Sequence of chain 1.A:
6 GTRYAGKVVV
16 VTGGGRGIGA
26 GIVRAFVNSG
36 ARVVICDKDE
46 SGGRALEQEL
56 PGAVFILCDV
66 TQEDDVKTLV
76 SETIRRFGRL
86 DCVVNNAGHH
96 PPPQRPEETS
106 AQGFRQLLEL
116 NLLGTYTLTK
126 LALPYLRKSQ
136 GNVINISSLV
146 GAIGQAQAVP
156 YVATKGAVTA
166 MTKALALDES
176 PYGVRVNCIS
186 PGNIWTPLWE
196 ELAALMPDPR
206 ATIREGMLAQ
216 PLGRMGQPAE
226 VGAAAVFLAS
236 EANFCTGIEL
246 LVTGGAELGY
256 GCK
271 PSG

Binding-site contacts:
Ligand atom O2 contacts residue GLY47 of chain 1.A at 4.3 Å.
Ligand atom C12 contacts residue ARG21 of chain 1.A at 3.9 Å.
Ligand atom C17 contacts residue ARG29 of chain 1.A at 3.7 Å.
Ligand atom F contacts residue SER46 of chain 1.A at 3.7 Å.
Ligand atom C11 contacts residue ARG21 of chain 1.A at 3.9 Å.
Ligand atom F contacts residue GLY47 of chain 1.A at 4.4 Å.
Ligand atom O2 contacts residue SER46 of chain 1.A at 3.2 Å (h-bond).
Ligand atom C13 contacts residue SER46 of chain 1.A at 3.8 Å.
Ligand atom C11 contacts residue GLY47 of chain 1.A at 3.3 Å.
Ligand atom C9 contacts residue GLY47 of chain 1.A at 3.7 Å.
Ligand atom C17 contacts residue GLU54 of chain 1.A at 4.5 Å.
Ligand atom C11 contacts residue GLY20 of chain 1.A at 3.5 Å.
Ligand atom C10 contacts residue GLY20 of chain 1.A at 4.3 Å.
Ligand atom C8 contacts residue ALA50 of chain 1.A at 4.2 Å (hydrophobic).
Ligand atom C8 contacts residue SER46 of chain 1.A at 4.4 Å.
Ligand atom C8 contacts residue GLY47 of chain 1.A at 4.5 Å.
Ligand atom C14 contacts residue SER46 of chain 1.A at 4.1 Å.
Ligand atom C6 contacts residue ALA50 of chain 1.A at 3.7 Å (hydrophobic).
Ligand atom C7 contacts residue ALA50 of chain 1.A at 3.8 Å (hydrophobic).
Ligand atom C7 contacts residue SER46 of chain 1.A at 3.8 Å.
Ligand atom F1 contacts residue ARG29 of chain 1.A at 3.1 Å.
Ligand atom C16 contacts residue GLU54 of chain 1.A at 4.2 Å.
Ligand atom C16 contacts residue ARG29 of chain 1.A at 3.7 Å.
Ligand atom C9 contacts residue SER46 of chain 1.A at 4.3 Å.
Ligand atom C5 contacts residue ALA50 of chain 1.A at 4.2 Å (hydrophobic).
Ligand atom C12 contacts residue GLY20 of chain 1.A at 4.2 Å.
Ligand atom C14 contacts residue GLY47 of chain 1.A at 3.9 Å.
Ligand atom C13 contacts residue GLY47 of chain 1.A at 3.8 Å.
Ligand atom C12 contacts residue GLY47 of chain 1.A at 3.6 Å.
Ligand atom C10 contacts residue GLY47 of chain 1.A at 3.4 Å.

The small molecule below binds the protein below.
Small molecule (SMILES): O=C(c1ccc(F)c(O)c1)c1cccc(-c2cccc(O)c2F)n1